Binding-site contacts:
Ligand atom O5 contacts residue ASN88 of chain 3.A at 2.4 Å (h-bond).
Ligand atom C8 contacts residue ASN88 of chain 3.A at 4.4 Å.
Ligand atom O7 contacts residue CYS91 of chain 3.A at 4.1 Å.
Ligand atom C7 contacts residue ASN65 of chain 3.A at 4.2 Å.
Ligand atom C7 contacts residue ASN88 of chain 3.A at 3.3 Å.
Ligand atom C1 contacts residue ASN88 of chain 3.A at 1.4 Å.
Ligand atom N2 contacts residue GLU67 of chain 3.A at 4.0 Å.
Ligand atom O6 contacts residue GLU87 of chain 3.A at 3.3 Å.
Ligand atom O3 contacts residue ARG221 of chain 3.A at 3.7 Å.
Ligand atom N2 contacts residue ARG221 of chain 3.A at 3.7 Å.
Ligand atom O5 contacts residue GLU87 of chain 3.A at 3.8 Å.
Ligand atom C8 contacts residue CYS91 of chain 3.A at 4.4 Å (hydrophobic).
Ligand atom C2 contacts residue ARG221 of chain 3.A at 3.5 Å.
Ligand atom C7 contacts residue ARG221 of chain 3.A at 3.3 Å.
Ligand atom N2 contacts residue ASN88 of chain 3.A at 2.9 Å (h-bond).
Ligand atom C7 contacts residue GLU67 of chain 3.A at 4.3 Å.
Ligand atom C3 contacts residue ASN88 of chain 3.A at 3.8 Å.
Ligand atom C8 contacts residue ARG221 of chain 3.A at 4.4 Å.
Ligand atom C4 contacts residue ASN88 of chain 3.A at 4.2 Å.
Ligand atom O7 contacts residue ASN65 of chain 3.A at 4.4 Å.
Ligand atom C1 contacts residue GLU87 of chain 3.A at 4.2 Å.
Ligand atom O7 contacts residue ARG221 of chain 3.A at 2.5 Å (salt-bridge).
Ligand atom C8 contacts residue SER137 of chain 3.A at 3.5 Å.
Ligand atom C3 contacts residue ARG221 of chain 3.A at 4.2 Å.
Ligand atom C8 contacts residue GLU67 of chain 3.A at 3.5 Å.
Ligand atom C2 contacts residue ASN88 of chain 3.A at 2.5 Å.
Ligand atom C5 contacts residue ASN88 of chain 3.A at 3.7 Å.
Ligand atom O7 contacts residue ASN88 of chain 3.A at 3.3 Å (h-bond).
Ligand atom C8 contacts residue ASN65 of chain 3.A at 3.2 Å.

Sequence of chain 3.A:
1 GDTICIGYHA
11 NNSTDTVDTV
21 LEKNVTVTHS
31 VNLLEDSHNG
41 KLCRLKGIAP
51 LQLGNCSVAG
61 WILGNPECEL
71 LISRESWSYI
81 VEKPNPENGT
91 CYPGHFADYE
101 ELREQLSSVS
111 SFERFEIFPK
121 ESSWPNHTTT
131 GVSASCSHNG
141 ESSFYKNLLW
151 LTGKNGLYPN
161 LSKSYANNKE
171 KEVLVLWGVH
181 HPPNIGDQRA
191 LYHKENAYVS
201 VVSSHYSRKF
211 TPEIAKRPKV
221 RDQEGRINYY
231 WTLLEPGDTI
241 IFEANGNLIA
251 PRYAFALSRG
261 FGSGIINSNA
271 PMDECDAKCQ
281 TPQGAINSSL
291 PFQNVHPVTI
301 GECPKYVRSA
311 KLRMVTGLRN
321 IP

A protein and the small-molecule ligand that binds it are described below.
Small molecule (SMILES): CC(=O)N[C@@H]1[C@@H](O)[C@H](O)[C@@H](CO)O[C@H]1O